Binding-site contacts:
Ligand atom C1 contacts residue NAG2 of chain 1.K at 3.0 Å.
Ligand atom C4 contacts residue NAG2 of chain 1.K at 3.8 Å.
Ligand atom O6 contacts residue NAG2 of chain 1.K at 4.1 Å.
Ligand atom O5 contacts residue NAG2 of chain 1.K at 3.9 Å.
Ligand atom C6 contacts residue NAG2 of chain 1.K at 4.0 Å.
Ligand atom O4 contacts residue NAG2 of chain 1.K at 3.8 Å.
Ligand atom C5 contacts residue NAG2 of chain 1.K at 3.2 Å.
Ligand atom C3 contacts residue NAG2 of chain 1.K at 3.8 Å.
Ligand atom C2 contacts residue NAG2 of chain 1.K at 3.6 Å.

The protein below binds the small molecule below.
Small molecule (SMILES): OC[C@H]1OC[C@@H](O)[C@@H](O)[C@@H]1O